Binding-site contacts:
Ligand atom O1A contacts residue ASN148 of chain 37.A at 4.5 Å.
Ligand atom O8 contacts residue ALA146 of chain 37.A at 3.4 Å.
Ligand atom O1B contacts residue PRO252 of chain 36.A at 3.4 Å.
Ligand atom O10 contacts residue TYR250 of chain 36.A at 2.3 Å (h-bond).
Ligand atom N5 contacts residue TYR250 of chain 36.A at 3.9 Å.
Ligand atom C11 contacts residue ARG143 of chain 37.A at 3.9 Å.
Ligand atom C1 contacts residue ALA146 of chain 37.A at 4.0 Å (hydrophobic).
Ligand atom C1 contacts residue SER147 of chain 37.A at 3.6 Å.
Ligand atom O1A contacts residue SER147 of chain 37.A at 3.1 Å (h-bond).
Ligand atom C5 contacts residue TYR145 of chain 37.A at 3.4 Å (hydrophobic).
Ligand atom O4 contacts residue ASN251 of chain 36.A at 4.3 Å.
Ligand atom O1B contacts residue ALA146 of chain 37.A at 4.3 Å.
Ligand atom O1A contacts residue ALA146 of chain 37.A at 3.2 Å.
Ligand atom O1B contacts residue SER147 of chain 37.A at 2.6 Å (h-bond).
Ligand atom C4 contacts residue PRO252 of chain 36.A at 4.3 Å (hydrophobic).
Ligand atom C1 contacts residue PRO252 of chain 36.A at 4.1 Å (hydrophobic).
Ligand atom C9 contacts residue TYR145 of chain 37.A at 4.2 Å (hydrophobic).
Ligand atom O4 contacts residue TYR250 of chain 36.A at 3.0 Å.
Ligand atom C7 contacts residue TYR145 of chain 37.A at 3.9 Å (hydrophobic).
Ligand atom C6 contacts residue TYR145 of chain 37.A at 3.4 Å (hydrophobic).
Ligand atom C4 contacts residue TYR145 of chain 37.A at 3.6 Å (hydrophobic).
Ligand atom C10 contacts residue TYR145 of chain 37.A at 3.6 Å (hydrophobic).
Ligand atom C11 contacts residue TYR145 of chain 37.A at 3.8 Å (hydrophobic).
Ligand atom O10 contacts residue ASN96 of chain 36.A at 4.3 Å.
Ligand atom C4 contacts residue TYR250 of chain 36.A at 4.3 Å (hydrophobic).
Ligand atom O9 contacts residue TYR145 of chain 37.A at 4.3 Å.
Ligand atom O4 contacts residue PRO252 of chain 36.A at 4.0 Å.
Ligand atom C6 contacts residue ALA146 of chain 37.A at 4.3 Å (hydrophobic).
Ligand atom C11 contacts residue TYR250 of chain 36.A at 3.1 Å (hydrophobic).
Ligand atom N5 contacts residue TYR145 of chain 37.A at 2.6 Å (h-bond).
Ligand atom C3 contacts residue PRO252 of chain 36.A at 4.3 Å (hydrophobic).
Ligand atom C10 contacts residue TYR250 of chain 36.A at 2.9 Å (hydrophobic).
Ligand atom O4 contacts residue TYR145 of chain 37.A at 4.1 Å.
Ligand atom C8 contacts residue ALA146 of chain 37.A at 4.4 Å (hydrophobic).

The small molecule below binds the protein below.
Small molecule (SMILES): CCCCO[C@]1(C(=O)O)C[C@H](O)[C@@H](NC(C)=O)[C@H]([C@H](O)[C@H](O)CO)O1

Sequence of chain 36.A:
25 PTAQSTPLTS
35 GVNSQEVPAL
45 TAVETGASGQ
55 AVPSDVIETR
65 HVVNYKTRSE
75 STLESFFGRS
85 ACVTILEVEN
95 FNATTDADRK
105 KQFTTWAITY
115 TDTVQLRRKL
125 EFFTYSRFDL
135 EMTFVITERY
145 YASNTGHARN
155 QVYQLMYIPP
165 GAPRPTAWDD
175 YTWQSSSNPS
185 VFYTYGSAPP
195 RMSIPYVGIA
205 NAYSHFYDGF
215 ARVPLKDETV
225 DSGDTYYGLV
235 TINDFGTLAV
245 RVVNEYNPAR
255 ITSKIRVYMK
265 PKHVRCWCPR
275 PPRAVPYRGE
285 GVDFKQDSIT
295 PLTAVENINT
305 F

Sequence of chain 37.A:
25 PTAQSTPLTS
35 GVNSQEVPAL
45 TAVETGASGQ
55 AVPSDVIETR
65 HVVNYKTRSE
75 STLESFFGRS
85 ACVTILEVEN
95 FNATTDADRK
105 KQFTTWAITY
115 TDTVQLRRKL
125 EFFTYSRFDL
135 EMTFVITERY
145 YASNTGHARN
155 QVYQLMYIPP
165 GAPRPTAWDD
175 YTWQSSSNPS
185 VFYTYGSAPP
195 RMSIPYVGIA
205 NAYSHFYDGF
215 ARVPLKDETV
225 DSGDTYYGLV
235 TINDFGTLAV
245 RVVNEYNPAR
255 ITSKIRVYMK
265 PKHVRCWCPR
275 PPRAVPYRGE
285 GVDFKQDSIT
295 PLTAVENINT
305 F